Sequence of chain 1.C:
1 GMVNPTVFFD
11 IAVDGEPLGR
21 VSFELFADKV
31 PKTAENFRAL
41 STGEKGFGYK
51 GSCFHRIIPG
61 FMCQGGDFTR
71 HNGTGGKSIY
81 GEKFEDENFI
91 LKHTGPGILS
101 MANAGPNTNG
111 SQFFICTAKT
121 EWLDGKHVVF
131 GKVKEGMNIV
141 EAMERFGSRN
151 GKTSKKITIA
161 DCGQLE

This protein binds this small molecule.
Small molecule (SMILES): CC(=O)Nc1ccc(NC(C)=O)cc1

Sequence of chain 1.G:
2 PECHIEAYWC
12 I

Binding-site contacts:
Ligand atom CC contacts residue CYS4 of chain 1.G at 4.0 Å (hydrophobic).
Ligand atom CE contacts residue ALA8 of chain 1.G at 3.7 Å (hydrophobic).
Ligand atom CF contacts residue ALA8 of chain 1.G at 4.1 Å (hydrophobic).
Ligand atom CJ contacts residue CYS4 of chain 1.G at 3.0 Å (hydrophobic).
Ligand atom CG contacts residue CYS11 of chain 1.G at 2.6 Å (hydrophobic).
Ligand atom CF contacts residue CYS11 of chain 1.G at 4.0 Å (hydrophobic).
Ligand atom CC contacts residue ALA8 of chain 1.G at 4.2 Å (hydrophobic).
Ligand atom CG contacts residue ALA8 of chain 1.G at 4.5 Å (hydrophobic).
Ligand atom OB contacts residue ALA8 of chain 1.G at 4.0 Å.
Ligand atom CF contacts residue GLU7 of chain 1.G at 4.2 Å.
Ligand atom NA contacts residue CYS11 of chain 1.G at 3.0 Å (h-bond).
Ligand atom CC contacts residue GLU7 of chain 1.G at 3.7 Å.
Ligand atom NB contacts residue GLU7 of chain 1.G at 2.9 Å (salt-bridge).
Ligand atom CH contacts residue CYS11 of chain 1.G at 1.8 Å (hydrophobic).
Ligand atom OA contacts residue CYS4 of chain 1.G at 3.6 Å (h-bond).
Ligand atom CK contacts residue CYS4 of chain 1.G at 1.8 Å (hydrophobic).
Ligand atom CD contacts residue CYS4 of chain 1.G at 3.8 Å (hydrophobic).
Ligand atom OB contacts residue CYS11 of chain 1.G at 3.6 Å.
Ligand atom NA contacts residue GLU7 of chain 1.G at 4.5 Å.
Ligand atom NB contacts residue CYS4 of chain 1.G at 3.7 Å.
Ligand atom CJ contacts residue GLU7 of chain 1.G at 4.0 Å.
Ligand atom OA contacts residue LYS126 of chain 1.C at 2.6 Å (salt-bridge).
Ligand atom CB contacts residue GLU7 of chain 1.G at 3.5 Å.
Ligand atom CA contacts residue CYS11 of chain 1.G at 4.5 Å (hydrophobic).
Ligand atom CK contacts residue GLY105 of chain 1.C at 4.3 Å.
Ligand atom CJ contacts residue LYS126 of chain 1.C at 3.7 Å.
Ligand atom CD contacts residue GLU7 of chain 1.G at 4.5 Å.
Ligand atom CA contacts residue GLU7 of chain 1.G at 4.1 Å.
Ligand atom CK contacts residue GLU7 of chain 1.G at 4.1 Å.
Ligand atom CE contacts residue GLU7 of chain 1.G at 4.5 Å.
Ligand atom CD contacts residue LYS126 of chain 1.C at 4.0 Å.
Ligand atom CD contacts residue ALA8 of chain 1.G at 3.9 Å (hydrophobic).